This protein binds this small molecule.
Small molecule (SMILES): O=C([O-])C(=O)[O-]

Sequence of chain 1.B:
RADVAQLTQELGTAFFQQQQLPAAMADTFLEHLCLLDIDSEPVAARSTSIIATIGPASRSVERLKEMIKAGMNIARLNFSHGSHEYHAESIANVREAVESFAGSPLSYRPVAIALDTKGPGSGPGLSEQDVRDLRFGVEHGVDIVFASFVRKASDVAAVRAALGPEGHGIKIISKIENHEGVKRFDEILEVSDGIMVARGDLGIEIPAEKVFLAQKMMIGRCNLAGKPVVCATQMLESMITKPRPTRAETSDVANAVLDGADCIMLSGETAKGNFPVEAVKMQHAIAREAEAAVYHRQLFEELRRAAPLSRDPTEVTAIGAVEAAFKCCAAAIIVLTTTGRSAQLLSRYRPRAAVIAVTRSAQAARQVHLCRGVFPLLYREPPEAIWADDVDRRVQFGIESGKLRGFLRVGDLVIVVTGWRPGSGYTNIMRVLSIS

Binding-site contacts:
Ligand atom O4 contacts residue ARG87 of chain 1.B at 4.2 Å.
Ligand atom O1 contacts residue ALA209 of chain 1.B at 3.3 Å.
Ligand atom C1 contacts residue GLY211 of chain 1.B at 4.0 Å.
Ligand atom O2 contacts residue MET207 of chain 1.B at 4.0 Å.
Ligand atom O2 contacts residue MG1 of chain 1.P at 4.2 Å.
Ligand atom O1 contacts residue GLU188 of chain 1.B at 4.2 Å.
Ligand atom O3 contacts residue GLU188 of chain 1.B at 2.8 Å (salt-bridge).
Ligand atom C2 contacts residue ALA209 of chain 1.B at 3.9 Å (hydrophobic).
Ligand atom O4 contacts residue ASP212 of chain 1.B at 4.2 Å.
Ligand atom C1 contacts residue Y3Z1 of chain 1.R at 3.5 Å.
Ligand atom C2 contacts residue LYS186 of chain 1.B at 3.5 Å.
Ligand atom O2 contacts residue THR244 of chain 1.B at 3.6 Å (h-bond).
Ligand atom C1 contacts residue GLU188 of chain 1.B at 3.4 Å.
Ligand atom C1 contacts residue MG1 of chain 1.P at 2.8 Å.
Ligand atom O4 contacts residue MG1 of chain 1.P at 2.4 Å.
Ligand atom O3 contacts residue MG1 of chain 1.P at 1.9 Å.
Ligand atom C1 contacts residue THR244 of chain 1.B at 3.7 Å.
Ligand atom O2 contacts residue LYS186 of chain 1.B at 3.7 Å.
Ligand atom C1 contacts residue ALA209 of chain 1.B at 3.6 Å (hydrophobic).
Ligand atom O3 contacts residue ASP212 of chain 1.B at 2.5 Å (salt-bridge).
Ligand atom O2 contacts residue MET276 of chain 1.B at 4.2 Å.
Ligand atom O1 contacts residue MG1 of chain 1.P at 3.9 Å.
Ligand atom O3 contacts residue GLY211 of chain 1.B at 4.1 Å.
Ligand atom O4 contacts residue LYS186 of chain 1.B at 2.8 Å (salt-bridge).
Ligand atom O2 contacts residue ALA209 of chain 1.B at 3.9 Å.
Ligand atom C2 contacts residue Y3Z1 of chain 1.R at 3.5 Å.
Ligand atom O3 contacts residue Y3Z1 of chain 1.R at 3.6 Å.
Ligand atom C2 contacts residue MG1 of chain 1.P at 2.9 Å.
Ligand atom O1 contacts residue Y3Z1 of chain 1.R at 4.0 Å.
Ligand atom O1 contacts residue ARG210 of chain 1.B at 3.7 Å.
Ligand atom O1 contacts residue ASP212 of chain 1.B at 3.6 Å.
Ligand atom O1 contacts residue GLY211 of chain 1.B at 2.9 Å (h-bond).
Ligand atom O4 contacts residue K1 of chain 1.Q at 3.6 Å.
Ligand atom C2 contacts residue THR244 of chain 1.B at 4.0 Å.
Ligand atom O4 contacts residue GLU188 of chain 1.B at 3.6 Å (salt-bridge).
Ligand atom O2 contacts residue Y3Z1 of chain 1.R at 4.1 Å.
Ligand atom O1 contacts residue THR244 of chain 1.B at 2.9 Å (h-bond).
Ligand atom O4 contacts residue Y3Z1 of chain 1.R at 3.6 Å (h-bond).
Ligand atom C2 contacts residue GLU188 of chain 1.B at 3.7 Å.
Ligand atom C1 contacts residue ASP212 of chain 1.B at 3.8 Å.